Sequence of chain 2.D:
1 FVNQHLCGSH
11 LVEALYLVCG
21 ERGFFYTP

Sequence of chain 1.F:
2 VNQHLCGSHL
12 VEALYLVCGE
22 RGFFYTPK

This small molecule binds to this protein.
Small molecule (SMILES): Oc1cccc(O)c1

Sequence of chain 2.A:
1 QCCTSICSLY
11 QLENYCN

Sequence of chain 2.B:
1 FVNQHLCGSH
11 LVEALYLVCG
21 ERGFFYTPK

Binding-site contacts:
Ligand atom O1 contacts residue CYS2 of chain 2.A at 2.6 Å (h-bond).
Ligand atom C6 contacts residue LEU11 of chain 2.B at 3.9 Å (hydrophobic).
Ligand atom C6 contacts residue CYS7 of chain 2.B at 3.9 Å (hydrophobic).
Ligand atom C4 contacts residue LEU11 of chain 2.B at 3.9 Å (hydrophobic).
Ligand atom C4 contacts residue HIS5 of chain 2.D at 3.7 Å.
Ligand atom C2 contacts residue CYS7 of chain 2.A at 3.4 Å (hydrophobic).
Ligand atom C5 contacts residue HIS5 of chain 2.D at 4.2 Å.
Ligand atom C6 contacts residue HIS5 of chain 2.D at 4.4 Å.
Ligand atom C4 contacts residue HIS10 of chain 2.B at 4.0 Å.
Ligand atom C3 contacts residue LEU11 of chain 2.B at 4.1 Å (hydrophobic).
Ligand atom O1 contacts residue SER5 of chain 2.A at 3.9 Å.
Ligand atom C2 contacts residue LEU11 of chain 2.B at 4.2 Å (hydrophobic).
Ligand atom O3 contacts residue HIS5 of chain 2.D at 3.0 Å (h-bond).
Ligand atom C1 contacts residue CYS2 of chain 2.A at 3.3 Å (hydrophobic).
Ligand atom C5 contacts residue LEU6 of chain 2.D at 3.9 Å (hydrophobic).
Ligand atom O3 contacts residue ALA14 of chain 2.B at 3.5 Å.
Ligand atom C3 contacts residue LEU12 of chain 2.A at 4.4 Å (hydrophobic).
Ligand atom C2 contacts residue HIS5 of chain 2.D at 3.7 Å.
Ligand atom O3 contacts residue CYS7 of chain 2.A at 4.4 Å.
Ligand atom O3 contacts residue LEU12 of chain 2.A at 4.0 Å.
Ligand atom O1 contacts residue ILE6 of chain 2.A at 3.5 Å.
Ligand atom C1 contacts residue LEU11 of chain 2.B at 4.0 Å (hydrophobic).
Ligand atom C3 contacts residue ALA14 of chain 2.B at 4.3 Å (hydrophobic).
Ligand atom C5 contacts residue CYS2 of chain 2.A at 4.5 Å (hydrophobic).
Ligand atom O3 contacts residue LEU17 of chain 1.F at 3.7 Å.
Ligand atom C1 contacts residue CYS7 of chain 2.A at 3.9 Å (hydrophobic).
Ligand atom O1 contacts residue VAL2 of chain 2.D at 4.5 Å.
Ligand atom C3 contacts residue CYS7 of chain 2.A at 4.4 Å (hydrophobic).
Ligand atom O1 contacts residue CYS7 of chain 2.A at 2.8 Å (h-bond).
Ligand atom C5 contacts residue HIS10 of chain 2.B at 4.2 Å.
Ligand atom C5 contacts residue LEU11 of chain 2.B at 3.9 Å (hydrophobic).
Ligand atom C3 contacts residue HIS5 of chain 2.D at 3.2 Å.
Ligand atom C6 contacts residue CYS2 of chain 2.A at 3.1 Å (hydrophobic).
Ligand atom C1 contacts residue HIS5 of chain 2.D at 4.2 Å.
Ligand atom C5 contacts residue CYS7 of chain 2.B at 4.1 Å (hydrophobic).